Sequence of chain 1.C:
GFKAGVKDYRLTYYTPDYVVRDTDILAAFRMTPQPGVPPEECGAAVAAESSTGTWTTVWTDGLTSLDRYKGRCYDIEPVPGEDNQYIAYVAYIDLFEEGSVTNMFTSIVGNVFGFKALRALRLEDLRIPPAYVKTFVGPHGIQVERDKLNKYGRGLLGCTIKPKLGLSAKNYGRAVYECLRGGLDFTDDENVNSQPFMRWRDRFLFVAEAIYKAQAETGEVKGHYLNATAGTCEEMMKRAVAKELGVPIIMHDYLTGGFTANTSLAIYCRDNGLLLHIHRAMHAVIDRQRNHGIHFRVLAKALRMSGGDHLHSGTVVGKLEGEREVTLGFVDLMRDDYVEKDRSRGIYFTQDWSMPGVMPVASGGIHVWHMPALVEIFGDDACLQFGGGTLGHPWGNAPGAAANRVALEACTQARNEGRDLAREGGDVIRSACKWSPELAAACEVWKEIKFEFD

Binding-site contacts:
Ligand atom O2 contacts residue LYS175 of chain 1.C at 3.2 Å (salt-bridge).
Ligand atom O7 contacts residue MG1 of chain 1.Z at 2.3 Å.
Ligand atom O5P contacts residue SER379 of chain 1.C at 3.3 Å (h-bond).
Ligand atom O2 contacts residue KCX201 of chain 1.C at 2.8 Å (h-bond).
Ligand atom O6P contacts residue ARG295 of chain 1.C at 3.0 Å (salt-bridge).
Ligand atom O7 contacts residue ASN123 of chain 1.D at 2.9 Å (h-bond).
Ligand atom O3 contacts residue GLU204 of chain 1.C at 2.9 Å (salt-bridge).
Ligand atom O2P contacts residue GLY381 of chain 1.C at 2.8 Å (h-bond).
Ligand atom O2 contacts residue ASP203 of chain 1.C at 3.4 Å (salt-bridge).
Ligand atom O2P contacts residue TRP66 of chain 1.D at 3.1 Å.
Ligand atom O1P contacts residue LYS175 of chain 1.C at 3.3 Å.
Ligand atom C2 contacts residue MG1 of chain 1.Z at 3.0 Å.
Ligand atom O2P contacts residue THR65 of chain 1.D at 3.3 Å (h-bond).
Ligand atom O7 contacts residue ASP203 of chain 1.C at 3.2 Å (salt-bridge).
Ligand atom O4 contacts residue GLY380 of chain 1.C at 3.3 Å (h-bond).
Ligand atom O2 contacts residue THR173 of chain 1.C at 2.9 Å (h-bond).
Ligand atom O5P contacts residue HIS327 of chain 1.C at 2.9 Å (h-bond).
Ligand atom O7 contacts residue LYS177 of chain 1.C at 2.8 Å (salt-bridge).
Ligand atom C contacts residue ASN123 of chain 1.D at 3.5 Å.
Ligand atom C contacts residue MG1 of chain 1.Z at 3.0 Å.
Ligand atom C3 contacts residue MG1 of chain 1.Z at 3.2 Å.
Ligand atom C contacts residue LYS175 of chain 1.C at 3.5 Å.
Ligand atom O1P contacts residue THR65 of chain 1.D at 2.5 Å (h-bond).
Ligand atom O1P contacts residue GLY404 of chain 1.C at 2.7 Å (h-bond).
Ligand atom O7 contacts residue GLU204 of chain 1.C at 3.1 Å (salt-bridge).
Ligand atom O2 contacts residue MG1 of chain 1.Z at 2.3 Å.
Ligand atom O3 contacts residue KCX201 of chain 1.C at 2.6 Å (h-bond).
Ligand atom O4P contacts residue ARG295 of chain 1.C at 2.9 Å (salt-bridge).
Ligand atom O3P contacts residue GLY403 of chain 1.C at 3.0 Å (h-bond).
Ligand atom C3 contacts residue KCX201 of chain 1.C at 3.2 Å.
Ligand atom O1 contacts residue LYS175 of chain 1.C at 3.3 Å (salt-bridge).
Ligand atom O3 contacts residue MG1 of chain 1.Z at 2.2 Å.
Ligand atom O1P contacts residue GLY403 of chain 1.C at 3.4 Å.
Ligand atom O4 contacts residue SER379 of chain 1.C at 2.9 Å (h-bond).
Ligand atom O3 contacts residue HIS294 of chain 1.C at 2.9 Å (h-bond).
Ligand atom O2P contacts residue LYS334 of chain 1.C at 2.7 Å (salt-bridge).
Ligand atom O6 contacts residue LYS334 of chain 1.C at 3.0 Å (salt-bridge).
Ligand atom O3 contacts residue ASN123 of chain 1.D at 3.4 Å (h-bond).
Ligand atom O2P contacts residue GLY380 of chain 1.C at 3.4 Å.
Ligand atom P1 contacts residue THR65 of chain 1.D at 3.4 Å.

Sequence of chain 1.D:
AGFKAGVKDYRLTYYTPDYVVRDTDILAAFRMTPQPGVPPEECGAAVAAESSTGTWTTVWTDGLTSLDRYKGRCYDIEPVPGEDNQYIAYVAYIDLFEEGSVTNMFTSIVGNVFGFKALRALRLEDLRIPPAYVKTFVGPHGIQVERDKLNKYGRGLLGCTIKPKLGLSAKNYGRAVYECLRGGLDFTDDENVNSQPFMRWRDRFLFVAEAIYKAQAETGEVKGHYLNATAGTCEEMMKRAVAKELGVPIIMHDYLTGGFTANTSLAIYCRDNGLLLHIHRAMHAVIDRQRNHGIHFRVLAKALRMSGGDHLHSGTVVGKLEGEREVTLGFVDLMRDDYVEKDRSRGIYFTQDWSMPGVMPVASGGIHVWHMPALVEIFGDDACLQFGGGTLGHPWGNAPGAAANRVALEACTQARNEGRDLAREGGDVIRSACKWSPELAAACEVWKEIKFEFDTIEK

This small molecule binds to this protein.
Small molecule (SMILES): O=C(O)[C@@](O)(COP(=O)(O)O)[C@H](O)[C@H](O)COP(=O)(O)O